Sequence of chain 1.A:
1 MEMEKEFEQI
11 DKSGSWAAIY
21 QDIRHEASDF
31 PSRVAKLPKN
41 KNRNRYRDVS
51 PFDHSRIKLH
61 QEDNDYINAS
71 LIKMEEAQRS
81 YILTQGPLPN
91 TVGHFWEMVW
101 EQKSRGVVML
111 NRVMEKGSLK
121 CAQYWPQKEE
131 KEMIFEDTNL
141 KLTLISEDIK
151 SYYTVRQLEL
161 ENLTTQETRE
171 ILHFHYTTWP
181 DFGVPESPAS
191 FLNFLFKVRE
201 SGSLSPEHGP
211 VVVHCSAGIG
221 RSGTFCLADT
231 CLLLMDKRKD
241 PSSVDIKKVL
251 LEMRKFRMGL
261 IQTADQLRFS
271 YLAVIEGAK

Binding-site contacts:
Ligand atom C6 contacts residue GV11 of chain 1.F at 3.6 Å.
Ligand atom N1 contacts residue GV11 of chain 1.E at 3.2 Å.
Ligand atom N3 contacts residue GV11 of chain 1.F at 3.4 Å.
Ligand atom S1 contacts residue GV11 of chain 1.F at 3.5 Å (h-bond).
Ligand atom C9 contacts residue GV11 of chain 1.E at 2.9 Å.
Ligand atom N3 contacts residue GV11 of chain 1.E at 3.9 Å.
Ligand atom C2 contacts residue GV11 of chain 1.F at 4.0 Å.
Ligand atom C1 contacts residue GV11 of chain 1.F at 4.3 Å.
Ligand atom C10 contacts residue GV11 of chain 1.E at 3.3 Å.
Ligand atom C3 contacts residue GV11 of chain 1.F at 3.8 Å.
Ligand atom N2 contacts residue GV11 of chain 1.F at 3.7 Å.
Ligand atom C3 contacts residue GV11 of chain 1.E at 3.0 Å.
Ligand atom S1 contacts residue GV11 of chain 1.E at 3.4 Å.
Ligand atom N2 contacts residue LEU172 of chain 1.A at 4.3 Å.
Ligand atom C6 contacts residue GV11 of chain 1.E at 3.6 Å.
Ligand atom C8 contacts residue GV11 of chain 1.F at 2.6 Å.
Ligand atom C9 contacts residue ASP148 of chain 1.A at 3.0 Å.
Ligand atom N2 contacts residue GV11 of chain 1.E at 3.9 Å.
Ligand atom C10 contacts residue GV11 of chain 1.F at 3.9 Å.
Ligand atom C7 contacts residue GV11 of chain 1.F at 4.1 Å.
Ligand atom C7 contacts residue VAL155 of chain 1.A at 4.0 Å (hydrophobic).
Ligand atom C5 contacts residue GV11 of chain 1.E at 3.8 Å.
Ligand atom C1 contacts residue GV11 of chain 1.E at 3.1 Å.
Ligand atom C7 contacts residue PHE174 of chain 1.A at 4.5 Å (hydrophobic).
Ligand atom N1 contacts residue GV11 of chain 1.F at 3.8 Å.
Ligand atom C7 contacts residue GV11 of chain 1.E at 3.4 Å.
Ligand atom C4 contacts residue GV11 of chain 1.F at 3.5 Å.
Ligand atom C2 contacts residue GV11 of chain 1.E at 3.2 Å.
Ligand atom C4 contacts residue GV11 of chain 1.E at 3.7 Å.
Ligand atom C5 contacts residue GV11 of chain 1.F at 3.9 Å.
Ligand atom N3 contacts residue ASP148 of chain 1.A at 4.4 Å.

The protein below binds the small molecule below.
Small molecule (SMILES): Cc1sc2ncnc(N(C)C)c2c1C